Sequence of chain 1.A:
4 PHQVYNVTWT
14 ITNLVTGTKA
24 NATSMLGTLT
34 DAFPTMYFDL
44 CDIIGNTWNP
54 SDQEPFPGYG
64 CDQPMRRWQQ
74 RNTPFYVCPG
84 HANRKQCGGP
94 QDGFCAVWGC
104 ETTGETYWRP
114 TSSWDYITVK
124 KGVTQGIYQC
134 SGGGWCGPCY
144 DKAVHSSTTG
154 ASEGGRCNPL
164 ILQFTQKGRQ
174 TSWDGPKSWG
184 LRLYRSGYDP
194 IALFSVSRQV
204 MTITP

A small-molecule ligand and the protein it binds are described below.
Small molecule (SMILES): CC(=O)N[C@H]1[C@H](O[C@H]2[C@H](O)[C@@H](NC(C)=O)CO[C@@H]2CO)O[C@H](CO)[C@@H](O)[C@@H]1O

Binding-site contacts:
Ligand atom O5 contacts residue ASN9 of chain 1.A at 2.4 Å (h-bond).
Ligand atom O7 contacts residue MET204 of chain 1.A at 3.8 Å.
Ligand atom C7 contacts residue THR11 of chain 1.A at 4.2 Å.
Ligand atom C2 contacts residue ASN9 of chain 1.A at 2.4 Å.
Ligand atom N2 contacts residue MET204 of chain 1.A at 4.3 Å.
Ligand atom N2 contacts residue THR11 of chain 1.A at 4.0 Å.
Ligand atom C1 contacts residue ASN9 of chain 1.A at 1.4 Å.
Ligand atom C7 contacts residue ASN9 of chain 1.A at 4.1 Å.
Ligand atom O7 contacts residue THR207 of chain 1.A at 4.1 Å.
Ligand atom O6 contacts residue LEU29 of chain 1.A at 4.0 Å.
Ligand atom C2 contacts residue SER27 of chain 1.A at 4.0 Å.
Ligand atom C7 contacts residue MET204 of chain 1.A at 4.0 Å (hydrophobic).
Ligand atom C5 contacts residue ASN9 of chain 1.A at 3.7 Å.
Ligand atom O6 contacts residue ASN9 of chain 1.A at 4.2 Å.
Ligand atom C3 contacts residue ASN9 of chain 1.A at 3.8 Å.
Ligand atom O5 contacts residue SER27 of chain 1.A at 4.3 Å.
Ligand atom N2 contacts residue ASN9 of chain 1.A at 2.8 Å (h-bond).
Ligand atom C4 contacts residue ASN9 of chain 1.A at 4.3 Å.
Ligand atom O7 contacts residue THR11 of chain 1.A at 3.6 Å (h-bond).
Ligand atom C2 contacts residue THR11 of chain 1.A at 4.0 Å.